Binding-site contacts:
Ligand atom O5 contacts residue SER357 of chain 1.B at 3.8 Å.
Ligand atom C4 contacts residue ASN355 of chain 1.B at 4.1 Å.
Ligand atom C2 contacts residue ASN355 of chain 1.B at 2.4 Å.
Ligand atom C5 contacts residue ASN355 of chain 1.B at 3.6 Å.
Ligand atom C6 contacts residue NAG2 of chain 1.R at 4.3 Å.
Ligand atom O5 contacts residue NAG2 of chain 1.R at 4.1 Å.
Ligand atom C7 contacts residue ASN355 of chain 1.B at 3.9 Å.
Ligand atom O6 contacts residue ASN355 of chain 1.B at 4.4 Å.
Ligand atom C5 contacts residue SER357 of chain 1.B at 4.0 Å.
Ligand atom O5 contacts residue ASN355 of chain 1.B at 2.3 Å (h-bond).
Ligand atom C1 contacts residue SER357 of chain 1.B at 3.8 Å.
Ligand atom C8 contacts residue NAG1 of chain 1.R at 4.1 Å.
Ligand atom C6 contacts residue SER357 of chain 1.B at 4.5 Å.
Ligand atom C7 contacts residue NAG1 of chain 1.R at 4.2 Å.
Ligand atom O3 contacts residue NAG1 of chain 1.R at 4.1 Å.
Ligand atom C3 contacts residue NAG1 of chain 1.R at 4.2 Å.
Ligand atom N2 contacts residue NAG1 of chain 1.R at 4.1 Å.
Ligand atom O3 contacts residue NAG2 of chain 1.R at 3.6 Å.
Ligand atom N2 contacts residue ASN355 of chain 1.B at 2.9 Å (h-bond).
Ligand atom O7 contacts residue NAG2 of chain 1.R at 4.0 Å.
Ligand atom O7 contacts residue NAG1 of chain 1.R at 3.8 Å.
Ligand atom O6 contacts residue NAG2 of chain 1.R at 4.5 Å.
Ligand atom O7 contacts residue ASN355 of chain 1.B at 4.3 Å.
Ligand atom C1 contacts residue ASN355 of chain 1.B at 1.4 Å.
Ligand atom C3 contacts residue ASN355 of chain 1.B at 3.7 Å.

Sequence of chain 1.B:
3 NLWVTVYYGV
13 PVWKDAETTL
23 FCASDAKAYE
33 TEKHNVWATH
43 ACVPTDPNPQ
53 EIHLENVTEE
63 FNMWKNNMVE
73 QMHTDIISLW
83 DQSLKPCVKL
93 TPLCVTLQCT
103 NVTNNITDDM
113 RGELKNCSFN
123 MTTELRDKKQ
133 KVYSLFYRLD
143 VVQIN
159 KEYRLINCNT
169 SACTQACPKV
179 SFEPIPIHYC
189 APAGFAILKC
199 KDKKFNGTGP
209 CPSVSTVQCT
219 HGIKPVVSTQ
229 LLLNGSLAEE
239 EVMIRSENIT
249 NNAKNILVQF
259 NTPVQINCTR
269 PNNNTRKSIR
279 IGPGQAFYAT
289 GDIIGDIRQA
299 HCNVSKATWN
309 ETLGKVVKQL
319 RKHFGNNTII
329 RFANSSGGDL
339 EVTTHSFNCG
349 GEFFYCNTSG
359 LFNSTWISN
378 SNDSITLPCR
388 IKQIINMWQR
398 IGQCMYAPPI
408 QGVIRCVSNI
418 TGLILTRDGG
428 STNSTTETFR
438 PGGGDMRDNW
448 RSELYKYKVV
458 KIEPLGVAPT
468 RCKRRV

A small-molecule ligand and the protein it binds are described below.
Small molecule (SMILES): CC(=O)N[C@H]1[C@H](O[C@H]2[C@H](O)[C@@H](NC(C)=O)CO[C@@H]2CO)O[C@H](CO)[C@@H](O[C@@H]2O[C@H](CO)[C@@H](O)[C@H](O)[C@@H]2O)[C@@H]1O